Binding-site contacts:
Ligand atom C3 contacts residue ASN142 of chain 1.A at 3.6 Å.
Ligand atom CL contacts residue MET165 of chain 1.A at 3.8 Å.
Ligand atom C5 contacts residue LEU141 of chain 1.A at 3.7 Å (hydrophobic).
Ligand atom C5 contacts residue GLU166 of chain 1.A at 3.7 Å.
Ligand atom C2 contacts residue ASN142 of chain 1.A at 3.8 Å.
Ligand atom C16 contacts residue HIS41 of chain 1.A at 3.8 Å.
Ligand atom O contacts residue MET165 of chain 1.A at 3.4 Å.
Ligand atom N1 contacts residue SER144 of chain 1.A at 3.6 Å (h-bond).
Ligand atom C6 contacts residue GLU166 of chain 1.A at 3.5 Å.
Ligand atom C5 contacts residue PHE140 of chain 1.A at 3.8 Å (hydrophobic).
Ligand atom N1 contacts residue GLU166 of chain 1.A at 3.8 Å.
Ligand atom C13 contacts residue DMS1 of chain 1.E at 3.6 Å.
Ligand atom C15 contacts residue MET165 of chain 1.A at 3.6 Å (hydrophobic).
Ligand atom C4 contacts residue ASN142 of chain 1.A at 3.6 Å.
Ligand atom O contacts residue GLU166 of chain 1.A at 3.1 Å (salt-bridge).
Ligand atom N1 contacts residue PHE140 of chain 1.A at 3.8 Å.
Ligand atom CL contacts residue HIS41 of chain 1.A at 3.5 Å.
Ligand atom C7 contacts residue CYS145 of chain 1.A at 3.9 Å (hydrophobic).
Ligand atom C4 contacts residue GLU166 of chain 1.A at 3.4 Å.
Ligand atom CL contacts residue ASP187 of chain 1.A at 3.5 Å.
Ligand atom N2 contacts residue CYS145 of chain 1.A at 3.7 Å.
Ligand atom C12 contacts residue GLN189 of chain 1.A at 3.9 Å.
Ligand atom C7 contacts residue HIS163 of chain 1.A at 3.2 Å.
Ligand atom C14 contacts residue MET49 of chain 1.A at 3.5 Å (hydrophobic).
Ligand atom C6 contacts residue HIS163 of chain 1.A at 3.8 Å.
Ligand atom C6 contacts residue LEU141 of chain 1.A at 3.7 Å (hydrophobic).
Ligand atom N1 contacts residue HIS163 of chain 1.A at 2.6 Å (h-bond).
Ligand atom C7 contacts residue GLU166 of chain 1.A at 3.8 Å.
Ligand atom C16 contacts residue MET165 of chain 1.A at 3.7 Å (hydrophobic).
Ligand atom N contacts residue ASN142 of chain 1.A at 3.8 Å.
Ligand atom C13 contacts residue GLN189 of chain 1.A at 3.4 Å.
Ligand atom C15 contacts residue MET49 of chain 1.A at 3.7 Å (hydrophobic).
Ligand atom C6 contacts residue PHE140 of chain 1.A at 3.4 Å (hydrophobic).
Ligand atom C1 contacts residue ASN142 of chain 1.A at 3.6 Å.
Ligand atom C4 contacts residue PHE140 of chain 1.A at 3.4 Å (hydrophobic).
Ligand atom C16 contacts residue HIS164 of chain 1.A at 3.4 Å.
Ligand atom C18 contacts residue ASN142 of chain 1.A at 3.9 Å.
Ligand atom C4 contacts residue LEU141 of chain 1.A at 3.6 Å (hydrophobic).
Ligand atom C5 contacts residue ASN142 of chain 1.A at 3.9 Å.
Ligand atom CL contacts residue MET49 of chain 1.A at 3.9 Å.

The protein below binds the small molecule below.
Small molecule (SMILES): CN(C)c1ccc2cncc(NC(=O)Cc3cccc(Cl)c3)c2c1

Sequence of chain 1.B:
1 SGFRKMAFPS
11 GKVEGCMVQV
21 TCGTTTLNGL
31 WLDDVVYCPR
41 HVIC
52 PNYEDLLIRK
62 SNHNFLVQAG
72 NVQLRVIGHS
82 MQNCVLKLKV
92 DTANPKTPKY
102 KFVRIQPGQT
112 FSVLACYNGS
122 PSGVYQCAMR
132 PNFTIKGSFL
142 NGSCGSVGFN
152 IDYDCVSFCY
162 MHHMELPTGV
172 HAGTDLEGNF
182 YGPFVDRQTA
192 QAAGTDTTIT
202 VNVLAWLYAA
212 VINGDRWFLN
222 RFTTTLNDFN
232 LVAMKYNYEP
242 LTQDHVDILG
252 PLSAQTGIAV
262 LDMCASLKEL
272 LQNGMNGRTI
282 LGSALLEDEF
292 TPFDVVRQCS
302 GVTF

Sequence of chain 1.A:
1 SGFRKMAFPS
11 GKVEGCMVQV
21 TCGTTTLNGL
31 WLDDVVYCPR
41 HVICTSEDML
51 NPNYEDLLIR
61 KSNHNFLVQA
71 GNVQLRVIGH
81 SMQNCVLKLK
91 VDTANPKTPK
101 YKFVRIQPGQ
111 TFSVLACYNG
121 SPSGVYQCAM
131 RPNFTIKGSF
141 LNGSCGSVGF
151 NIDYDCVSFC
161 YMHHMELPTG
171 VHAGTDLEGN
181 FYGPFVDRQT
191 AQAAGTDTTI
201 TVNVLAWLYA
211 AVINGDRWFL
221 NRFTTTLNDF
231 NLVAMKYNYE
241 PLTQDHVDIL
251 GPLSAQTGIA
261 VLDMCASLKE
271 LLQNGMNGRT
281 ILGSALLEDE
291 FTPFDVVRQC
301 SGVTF